A protein and the small-molecule ligand that binds it are described below.
Small molecule (SMILES): CC(=O)N[C@H]1[C@H]([C@H](O)[C@H](O)CO)O[C@@](OC[C@H]2O[C@@H](O[C@H]3[C@H](O)[C@@H](O)[C@H](O)O[C@@H]3CO)[C@H](O)[C@@H](O)[C@H]2O)(C(=O)O)C[C@@H]1O

Sequence of chain 56.A:
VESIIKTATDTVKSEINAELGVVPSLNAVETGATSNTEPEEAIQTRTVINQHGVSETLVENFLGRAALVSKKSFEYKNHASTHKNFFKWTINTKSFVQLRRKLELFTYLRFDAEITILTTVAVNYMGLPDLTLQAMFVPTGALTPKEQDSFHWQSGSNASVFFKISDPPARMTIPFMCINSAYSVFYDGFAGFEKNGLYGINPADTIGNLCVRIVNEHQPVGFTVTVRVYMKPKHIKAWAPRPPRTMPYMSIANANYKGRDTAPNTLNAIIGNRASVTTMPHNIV

Binding-site contacts:
Ligand atom C4 contacts residue ASP91 of chain 56.C at 3.2 Å.
Ligand atom C11 contacts residue PRO231 of chain 56.C at 3.7 Å (hydrophobic).
Ligand atom C5 contacts residue ASN275 of chain 56.A at 3.6 Å.
Ligand atom C3 contacts residue PRO274 of chain 56.A at 4.1 Å (hydrophobic).
Ligand atom C4 contacts residue ASN275 of chain 56.A at 3.8 Å.
Ligand atom O1B contacts residue ARG104 of chain 56.C at 2.8 Å (salt-bridge).
Ligand atom O3 contacts residue PRO274 of chain 56.A at 3.8 Å.
Ligand atom C3 contacts residue ARG104 of chain 56.C at 3.8 Å.
Ligand atom O7 contacts residue ARG270 of chain 56.A at 3.8 Å.
Ligand atom O6 contacts residue PRO274 of chain 56.A at 3.7 Å.
Ligand atom O4 contacts residue ASN275 of chain 56.A at 3.0 Å (h-bond).
Ligand atom C4 contacts residue ARG104 of chain 56.C at 3.9 Å.
Ligand atom C3 contacts residue ARG95 of chain 56.C at 3.9 Å.
Ligand atom O4 contacts residue PRO231 of chain 56.C at 3.8 Å.
Ligand atom N5 contacts residue ASP232 of chain 56.C at 4.1 Å.
Ligand atom C11 contacts residue ASP232 of chain 56.C at 3.8 Å.
Ligand atom O10 contacts residue ARG270 of chain 56.A at 3.3 Å.
Ligand atom C10 contacts residue PRO231 of chain 56.C at 3.8 Å (hydrophobic).
Ligand atom C4 contacts residue PRO231 of chain 56.C at 3.5 Å (hydrophobic).
Ligand atom C11 contacts residue GLY234 of chain 56.C at 3.8 Å.
Ligand atom C3 contacts residue PRO274 of chain 56.A at 3.8 Å (hydrophobic).
Ligand atom C3 contacts residue ASP232 of chain 56.C at 4.0 Å.
Ligand atom C5 contacts residue PRO274 of chain 56.A at 4.0 Å (hydrophobic).
Ligand atom O6 contacts residue ASP91 of chain 56.C at 3.1 Å.
Ligand atom C1 contacts residue ARG104 of chain 56.C at 3.6 Å.
Ligand atom C11 contacts residue ILE233 of chain 56.C at 3.8 Å (hydrophobic).
Ligand atom C4 contacts residue ASP232 of chain 56.C at 3.5 Å.
Ligand atom O7 contacts residue PRO274 of chain 56.A at 3.4 Å.
Ligand atom O4 contacts residue ASP232 of chain 56.C at 2.7 Å (salt-bridge).
Ligand atom C4 contacts residue PRO274 of chain 56.A at 4.0 Å (hydrophobic).
Ligand atom N5 contacts residue ASN275 of chain 56.A at 3.6 Å (h-bond).
Ligand atom O10 contacts residue ASN275 of chain 56.A at 2.9 Å (h-bond).
Ligand atom C10 contacts residue ASN275 of chain 56.A at 3.3 Å.
Ligand atom C6 contacts residue ASP91 of chain 56.C at 3.8 Å.
Ligand atom N5 contacts residue PRO231 of chain 56.C at 2.9 Å (h-bond).
Ligand atom C5 contacts residue PRO231 of chain 56.C at 3.7 Å (hydrophobic).
Ligand atom O3 contacts residue ASP91 of chain 56.C at 4.0 Å.
Ligand atom O3 contacts residue GLY282 of chain 56.A at 3.4 Å.
Ligand atom O4 contacts residue ASP91 of chain 56.C at 2.7 Å (salt-bridge).
Ligand atom O4 contacts residue ARG95 of chain 56.C at 3.6 Å (salt-bridge).

Sequence of chain 56.C:
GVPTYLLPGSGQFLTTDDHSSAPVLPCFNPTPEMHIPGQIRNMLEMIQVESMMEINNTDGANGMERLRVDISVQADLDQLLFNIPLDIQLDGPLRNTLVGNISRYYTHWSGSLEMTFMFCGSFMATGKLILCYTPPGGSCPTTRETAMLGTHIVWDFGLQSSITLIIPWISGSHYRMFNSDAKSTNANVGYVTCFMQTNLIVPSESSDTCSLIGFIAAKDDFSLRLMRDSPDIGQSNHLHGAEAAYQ